Sequence of chain 1.B:
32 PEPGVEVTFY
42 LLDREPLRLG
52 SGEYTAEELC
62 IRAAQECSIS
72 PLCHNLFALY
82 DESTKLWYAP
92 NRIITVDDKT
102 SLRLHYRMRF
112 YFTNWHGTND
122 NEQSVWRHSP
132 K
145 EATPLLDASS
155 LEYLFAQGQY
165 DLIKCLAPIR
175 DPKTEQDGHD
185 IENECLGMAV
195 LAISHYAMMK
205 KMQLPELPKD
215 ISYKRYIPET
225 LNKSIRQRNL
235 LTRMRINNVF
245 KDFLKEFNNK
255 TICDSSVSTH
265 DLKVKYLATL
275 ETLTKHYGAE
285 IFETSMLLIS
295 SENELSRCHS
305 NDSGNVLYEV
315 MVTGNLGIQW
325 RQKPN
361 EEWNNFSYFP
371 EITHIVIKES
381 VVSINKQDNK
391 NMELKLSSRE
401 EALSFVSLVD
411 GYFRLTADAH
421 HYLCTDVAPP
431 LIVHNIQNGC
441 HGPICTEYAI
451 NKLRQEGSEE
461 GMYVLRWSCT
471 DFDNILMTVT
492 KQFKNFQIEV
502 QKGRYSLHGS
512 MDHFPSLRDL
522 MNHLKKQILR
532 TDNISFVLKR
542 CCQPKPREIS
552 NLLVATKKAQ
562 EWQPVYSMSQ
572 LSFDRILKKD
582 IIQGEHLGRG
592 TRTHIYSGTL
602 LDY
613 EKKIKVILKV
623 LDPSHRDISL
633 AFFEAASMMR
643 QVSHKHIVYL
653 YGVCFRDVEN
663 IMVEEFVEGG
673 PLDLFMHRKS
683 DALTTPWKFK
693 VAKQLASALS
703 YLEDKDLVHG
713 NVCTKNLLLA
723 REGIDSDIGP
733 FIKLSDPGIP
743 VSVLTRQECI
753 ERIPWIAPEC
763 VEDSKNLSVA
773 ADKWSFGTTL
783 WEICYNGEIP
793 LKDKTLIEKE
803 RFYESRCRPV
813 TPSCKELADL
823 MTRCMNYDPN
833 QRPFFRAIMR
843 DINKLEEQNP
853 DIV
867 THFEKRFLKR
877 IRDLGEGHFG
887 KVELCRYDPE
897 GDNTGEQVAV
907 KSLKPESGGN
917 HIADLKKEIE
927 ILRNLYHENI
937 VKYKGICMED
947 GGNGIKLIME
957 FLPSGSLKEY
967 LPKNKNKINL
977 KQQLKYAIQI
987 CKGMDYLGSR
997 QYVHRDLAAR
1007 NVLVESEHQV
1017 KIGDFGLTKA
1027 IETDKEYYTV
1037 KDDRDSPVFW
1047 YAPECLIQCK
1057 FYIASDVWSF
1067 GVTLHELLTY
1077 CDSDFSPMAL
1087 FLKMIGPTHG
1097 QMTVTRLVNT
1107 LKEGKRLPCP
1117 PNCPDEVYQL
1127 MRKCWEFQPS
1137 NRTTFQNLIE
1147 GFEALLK

Binding-site contacts:
Ligand atom O2' contacts residue PRO673 of chain 1.B at 4.2 Å.
Ligand atom C2 contacts residue GLU667 of chain 1.B at 3.9 Å.
Ligand atom O2' contacts residue VAL669 of chain 1.B at 4.1 Å.
Ligand atom C2' contacts residue GLY672 of chain 1.B at 4.3 Å.
Ligand atom N6 contacts residue GLU667 of chain 1.B at 4.1 Å.
Ligand atom C2 contacts residue PHE668 of chain 1.B at 4.1 Å (hydrophobic).
Ligand atom C2 contacts residue VAL669 of chain 1.B at 3.4 Å (hydrophobic).
Ligand atom O2' contacts residue GLY672 of chain 1.B at 3.3 Å.
Ligand atom N3 contacts residue VAL669 of chain 1.B at 3.6 Å.
Ligand atom N1 contacts residue VAL669 of chain 1.B at 4.1 Å.
Ligand atom N1 contacts residue PHE668 of chain 1.B at 4.3 Å.
Ligand atom O5' contacts residue LEU588 of chain 1.B at 4.5 Å.
Ligand atom C6 contacts residue GLU667 of chain 1.B at 4.0 Å.
Ligand atom N1 contacts residue GLU667 of chain 1.B at 3.2 Å (salt-bridge).

This protein binds this small molecule.
Small molecule (SMILES): Nc1ncnc2c1ncn2[C@@H]1O[C@H](CO)[C@@H](O)[C@H]1O